The protein below binds the small molecule below.
Small molecule (SMILES): CC(=O)N[C@H]1[C@H](O[C@H]2[C@H](O)[C@@H](NC(C)=O)CO[C@@H]2CO)O[C@H](CO)[C@@H](O)[C@@H]1O

Sequence of chain 7.A:
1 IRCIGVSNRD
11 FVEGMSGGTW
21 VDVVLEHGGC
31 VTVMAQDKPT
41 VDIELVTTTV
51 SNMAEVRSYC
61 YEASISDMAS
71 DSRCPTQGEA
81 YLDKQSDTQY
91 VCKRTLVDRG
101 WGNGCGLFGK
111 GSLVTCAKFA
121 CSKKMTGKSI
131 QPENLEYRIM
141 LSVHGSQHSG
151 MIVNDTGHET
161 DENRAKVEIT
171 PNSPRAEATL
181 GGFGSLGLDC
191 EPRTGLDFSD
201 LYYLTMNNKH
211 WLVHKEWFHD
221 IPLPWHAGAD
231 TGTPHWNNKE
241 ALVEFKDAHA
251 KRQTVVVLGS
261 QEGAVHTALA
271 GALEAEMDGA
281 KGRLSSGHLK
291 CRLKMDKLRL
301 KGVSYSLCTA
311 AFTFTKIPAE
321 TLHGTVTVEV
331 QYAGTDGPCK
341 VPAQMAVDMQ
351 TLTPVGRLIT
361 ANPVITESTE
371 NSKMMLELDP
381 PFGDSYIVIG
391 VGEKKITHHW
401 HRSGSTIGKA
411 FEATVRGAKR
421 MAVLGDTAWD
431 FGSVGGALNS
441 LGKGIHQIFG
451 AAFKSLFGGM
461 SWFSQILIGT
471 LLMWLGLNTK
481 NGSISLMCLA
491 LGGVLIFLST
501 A

Binding-site contacts:
Ligand atom O5 contacts residue ASN154 of chain 7.A at 3.7 Å.
Ligand atom C7 contacts residue ASN154 of chain 7.A at 1.9 Å.
Ligand atom O7 contacts residue THR156 of chain 7.A at 4.2 Å.
Ligand atom C7 contacts residue VAL153 of chain 7.A at 4.0 Å (hydrophobic).
Ligand atom C6 contacts residue THR156 of chain 7.A at 4.2 Å.
Ligand atom C3 contacts residue ASN154 of chain 7.A at 4.3 Å.
Ligand atom O7 contacts residue ASN154 of chain 7.A at 1.3 Å (h-bond).
Ligand atom O7 contacts residue VAL153 of chain 7.A at 2.8 Å (h-bond).
Ligand atom C7 contacts residue GLY150 of chain 7.A at 4.5 Å.
Ligand atom C1 contacts residue THR156 of chain 7.A at 4.1 Å.
Ligand atom O5 contacts residue THR156 of chain 7.A at 3.9 Å.
Ligand atom C2 contacts residue ASN154 of chain 7.A at 2.9 Å.
Ligand atom C5 contacts residue THR156 of chain 7.A at 3.7 Å.
Ligand atom O7 contacts residue GLY150 of chain 7.A at 4.2 Å.
Ligand atom C8 contacts residue ASN154 of chain 7.A at 3.4 Å.
Ligand atom C8 contacts residue GLY150 of chain 7.A at 4.3 Å.
Ligand atom C1 contacts residue ASN154 of chain 7.A at 2.6 Å.
Ligand atom N2 contacts residue ASN154 of chain 7.A at 2.2 Å (h-bond).